A protein and the small-molecule ligand that binds it are described below.
Small molecule (SMILES): CC(=O)N[C@@H]1[C@@H](O)[C@H](O)[C@@H](CO)O[C@H]1O

Sequence of chain 1.A:
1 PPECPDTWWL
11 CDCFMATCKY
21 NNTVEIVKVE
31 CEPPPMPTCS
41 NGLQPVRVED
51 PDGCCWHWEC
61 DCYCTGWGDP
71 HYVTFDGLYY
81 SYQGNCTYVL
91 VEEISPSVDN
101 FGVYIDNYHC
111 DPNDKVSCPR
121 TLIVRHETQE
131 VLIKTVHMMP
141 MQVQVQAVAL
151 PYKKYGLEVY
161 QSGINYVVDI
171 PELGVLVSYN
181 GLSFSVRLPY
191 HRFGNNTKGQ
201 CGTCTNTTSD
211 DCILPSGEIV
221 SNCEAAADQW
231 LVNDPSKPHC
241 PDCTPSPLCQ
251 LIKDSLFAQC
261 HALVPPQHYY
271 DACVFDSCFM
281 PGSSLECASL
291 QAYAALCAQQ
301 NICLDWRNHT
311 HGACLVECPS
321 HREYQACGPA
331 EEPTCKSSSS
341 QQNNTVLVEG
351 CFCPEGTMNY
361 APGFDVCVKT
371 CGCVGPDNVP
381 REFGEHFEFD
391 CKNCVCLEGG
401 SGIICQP

Binding-site contacts:
Ligand atom O5 contacts residue ASN343 of chain 1.A at 2.4 Å (h-bond).
Ligand atom C8 contacts residue THR345 of chain 1.A at 2.9 Å.
Ligand atom C7 contacts residue THR345 of chain 1.A at 4.1 Å.
Ligand atom C2 contacts residue ASN343 of chain 1.A at 2.4 Å.
Ligand atom C8 contacts residue ASN343 of chain 1.A at 4.2 Å.
Ligand atom C3 contacts residue ASN343 of chain 1.A at 3.7 Å.
Ligand atom C4 contacts residue ASN343 of chain 1.A at 4.2 Å.
Ligand atom N2 contacts residue ASN343 of chain 1.A at 2.8 Å (h-bond).
Ligand atom C7 contacts residue ASN343 of chain 1.A at 3.1 Å.
Ligand atom C1 contacts residue ASN343 of chain 1.A at 1.4 Å.
Ligand atom O7 contacts residue ASN343 of chain 1.A at 3.0 Å (h-bond).
Ligand atom C5 contacts residue ASN343 of chain 1.A at 3.6 Å.